Sequence of chain 1.A:
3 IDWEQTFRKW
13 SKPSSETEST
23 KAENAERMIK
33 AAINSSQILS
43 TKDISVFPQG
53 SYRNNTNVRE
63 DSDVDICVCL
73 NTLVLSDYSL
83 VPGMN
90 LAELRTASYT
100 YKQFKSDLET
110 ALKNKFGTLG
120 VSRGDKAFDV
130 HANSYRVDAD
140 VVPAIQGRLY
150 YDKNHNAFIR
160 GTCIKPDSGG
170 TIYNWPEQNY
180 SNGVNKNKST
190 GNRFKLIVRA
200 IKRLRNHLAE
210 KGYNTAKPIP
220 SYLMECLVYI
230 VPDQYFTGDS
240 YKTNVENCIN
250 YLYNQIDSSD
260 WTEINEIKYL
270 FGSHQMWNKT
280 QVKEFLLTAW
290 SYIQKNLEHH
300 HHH

Binding-site contacts:
Ligand atom O1A contacts residue MG1 of chain 1.F at 2.4 Å.
Ligand atom O2B contacts residue SER53 of chain 1.A at 2.9 Å (h-bond).
Ligand atom O3B contacts residue SER220 of chain 1.A at 3.2 Å.
Ligand atom O4 contacts residue TRP276 of chain 1.A at 3.6 Å.
Ligand atom O3' contacts residue TYR221 of chain 1.A at 3.5 Å.
Ligand atom O3' contacts residue GLY52 of chain 1.A at 3.5 Å.
Ligand atom N3 contacts residue 2KH1 of chain 1.D at 3.5 Å (h-bond).
Ligand atom O3G contacts residue SER53 of chain 1.A at 2.7 Å (h-bond).
Ligand atom O2' contacts residue TYR221 of chain 1.A at 3.6 Å.
Ligand atom O2 contacts residue ASN173 of chain 1.A at 3.5 Å (h-bond).
Ligand atom N1 contacts residue 2KH1 of chain 1.D at 3.4 Å (h-bond).
Ligand atom O2' contacts residue ASN178 of chain 1.A at 3.4 Å (h-bond).
Ligand atom PB contacts residue MG1 of chain 1.E at 3.1 Å.
Ligand atom O1G contacts residue SER220 of chain 1.A at 2.7 Å (h-bond).
Ligand atom O2B contacts residue MG1 of chain 1.E at 2.1 Å.
Ligand atom C6 contacts residue 2KH1 of chain 1.D at 3.6 Å.
Ligand atom O3B contacts residue MG1 of chain 1.E at 3.6 Å.
Ligand atom PA contacts residue MG1 of chain 1.F at 3.5 Å.
Ligand atom C2 contacts residue 2KH1 of chain 1.D at 3.2 Å.
Ligand atom O1A contacts residue MG1 of chain 1.E at 2.0 Å.
Ligand atom O2B contacts residue GLY52 of chain 1.A at 3.5 Å.
Ligand atom O4' contacts residue 2KH1 of chain 1.D at 3.3 Å (h-bond).
Ligand atom C1' contacts residue 2KH1 of chain 1.D at 3.5 Å.
Ligand atom N3A contacts residue MG1 of chain 1.E at 3.6 Å.
Ligand atom PG contacts residue SER53 of chain 1.A at 3.6 Å.
Ligand atom PA contacts residue MG1 of chain 1.E at 3.3 Å.
Ligand atom O2 contacts residue 2KH1 of chain 1.D at 3.5 Å (h-bond).
Ligand atom O5' contacts residue 2KH1 of chain 1.D at 3.5 Å.
Ligand atom O3G contacts residue ASN59 of chain 1.A at 3.4 Å (h-bond).
Ligand atom O1A contacts residue ASP67 of chain 1.A at 3.0 Å (salt-bridge).
Ligand atom O2G contacts residue MG1 of chain 1.E at 2.1 Å.
Ligand atom PG contacts residue MG1 of chain 1.E at 3.4 Å.
Ligand atom O2 contacts residue TYR221 of chain 1.A at 3.6 Å.
Ligand atom C2' contacts residue TYR221 of chain 1.A at 3.6 Å (hydrophobic).
Ligand atom O2B contacts residue ASP67 of chain 1.A at 3.0 Å (salt-bridge).
Ligand atom C5' contacts residue ASP67 of chain 1.A at 3.7 Å.
Ligand atom PG contacts residue SER220 of chain 1.A at 3.6 Å.
Ligand atom O2G contacts residue SER53 of chain 1.A at 3.7 Å.
Ligand atom O2G contacts residue SER64 of chain 1.A at 3.2 Å (h-bond).
Ligand atom O3G contacts residue LYS201 of chain 1.A at 3.2 Å (salt-bridge).

A small-molecule ligand and the protein it binds are described below.
Small molecule (SMILES): O=c1ccn([C@@H]2O[C@H](COP(=O)(O)NP(=O)(O)OP(=O)(O)O)[C@@H](O)[C@H]2O)c(=O)[nH]1